Binding-site contacts:
Ligand atom O6 contacts residue THR231 of chain 1.A at 4.0 Å.
Ligand atom O7 contacts residue GLN227 of chain 1.A at 4.2 Å.
Ligand atom C1 contacts residue ILE194 of chain 1.A at 4.2 Å (hydrophobic).
Ligand atom C1 contacts residue THR231 of chain 1.A at 3.4 Å.
Ligand atom C8 contacts residue ILE194 of chain 1.A at 3.6 Å (hydrophobic).
Ligand atom O6 contacts residue THR231 of chain 1.A at 3.5 Å.
Ligand atom O5 contacts residue THR231 of chain 1.A at 3.6 Å.
Ligand atom N2 contacts residue ILE194 of chain 1.A at 3.7 Å.
Ligand atom C2 contacts residue ASN229 of chain 1.A at 2.5 Å.
Ligand atom C1 contacts residue ASN229 of chain 1.A at 1.4 Å.
Ligand atom C6 contacts residue GLU232 of chain 1.A at 3.7 Å.
Ligand atom C7 contacts residue ASN229 of chain 1.A at 3.4 Å.
Ligand atom O6 contacts residue GLU232 of chain 1.A at 2.7 Å (salt-bridge).
Ligand atom O5 contacts residue ASN229 of chain 1.A at 2.4 Å (h-bond).
Ligand atom C5 contacts residue THR231 of chain 1.A at 3.8 Å.
Ligand atom O7 contacts residue LYS267 of chain 1.A at 4.2 Å.
Ligand atom C5 contacts residue ASN229 of chain 1.A at 3.7 Å.
Ligand atom C7 contacts residue ILE194 of chain 1.A at 3.8 Å (hydrophobic).
Ligand atom C3 contacts residue ASN229 of chain 1.A at 3.8 Å.
Ligand atom C4 contacts residue ASN229 of chain 1.A at 4.2 Å.
Ligand atom C8 contacts residue THR188 of chain 1.A at 4.4 Å.
Ligand atom O7 contacts residue ASN229 of chain 1.A at 3.4 Å (h-bond).
Ligand atom N2 contacts residue ASN229 of chain 1.A at 2.9 Å (h-bond).
Ligand atom C8 contacts residue GLN227 of chain 1.A at 4.5 Å.
Ligand atom C6 contacts residue THR231 of chain 1.A at 4.3 Å.

Sequence of chain 1.A:
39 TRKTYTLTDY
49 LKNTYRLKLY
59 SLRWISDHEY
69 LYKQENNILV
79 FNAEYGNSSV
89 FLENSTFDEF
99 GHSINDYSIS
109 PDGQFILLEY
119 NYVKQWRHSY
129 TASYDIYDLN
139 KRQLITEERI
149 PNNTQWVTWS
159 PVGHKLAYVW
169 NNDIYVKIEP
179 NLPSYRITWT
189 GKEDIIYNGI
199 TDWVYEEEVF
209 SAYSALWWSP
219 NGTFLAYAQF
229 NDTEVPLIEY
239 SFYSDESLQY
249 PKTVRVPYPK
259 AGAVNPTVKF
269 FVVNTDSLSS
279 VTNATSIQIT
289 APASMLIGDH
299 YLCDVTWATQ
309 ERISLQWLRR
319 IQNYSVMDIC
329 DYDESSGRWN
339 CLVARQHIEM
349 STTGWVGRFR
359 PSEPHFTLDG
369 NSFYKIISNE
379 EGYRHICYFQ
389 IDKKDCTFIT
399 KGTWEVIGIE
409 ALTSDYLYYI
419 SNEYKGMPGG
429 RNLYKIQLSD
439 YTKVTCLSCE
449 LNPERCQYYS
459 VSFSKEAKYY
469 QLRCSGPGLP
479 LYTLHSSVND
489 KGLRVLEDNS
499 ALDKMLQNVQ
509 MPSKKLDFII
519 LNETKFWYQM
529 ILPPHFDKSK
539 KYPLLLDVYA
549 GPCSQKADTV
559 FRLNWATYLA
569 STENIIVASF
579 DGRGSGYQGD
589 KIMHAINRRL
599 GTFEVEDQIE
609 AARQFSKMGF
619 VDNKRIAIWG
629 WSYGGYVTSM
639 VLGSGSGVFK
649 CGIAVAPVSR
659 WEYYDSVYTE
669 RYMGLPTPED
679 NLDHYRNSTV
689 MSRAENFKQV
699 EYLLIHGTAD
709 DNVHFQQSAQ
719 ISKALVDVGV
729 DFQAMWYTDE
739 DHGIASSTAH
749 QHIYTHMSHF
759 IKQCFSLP

This small molecule binds to this protein.
Small molecule (SMILES): CC(=O)N[C@H]1[C@@H](O[C@H]2[C@H](O)[C@@H](NC(C)=O)CO[C@@H]2CO)O[C@H](CO)[C@@H](O)[C@@H]1O